Binding-site contacts:
Ligand atom C8 contacts residue ASN304 of chain 1.C at 3.7 Å.
Ligand atom C2 contacts residue ASN304 of chain 1.C at 2.4 Å.
Ligand atom C5 contacts residue ASN304 of chain 1.C at 3.7 Å.
Ligand atom C1 contacts residue ASN304 of chain 1.C at 1.4 Å.
Ligand atom C3 contacts residue ASN304 of chain 1.C at 3.8 Å.
Ligand atom O5 contacts residue ASN304 of chain 1.C at 2.4 Å (h-bond).
Ligand atom C4 contacts residue ASN304 of chain 1.C at 4.2 Å.
Ligand atom N2 contacts residue ASN304 of chain 1.C at 2.8 Å (h-bond).
Ligand atom O7 contacts residue ASN304 of chain 1.C at 3.8 Å.
Ligand atom C7 contacts residue ASN304 of chain 1.C at 3.2 Å.

Sequence of chain 1.C:
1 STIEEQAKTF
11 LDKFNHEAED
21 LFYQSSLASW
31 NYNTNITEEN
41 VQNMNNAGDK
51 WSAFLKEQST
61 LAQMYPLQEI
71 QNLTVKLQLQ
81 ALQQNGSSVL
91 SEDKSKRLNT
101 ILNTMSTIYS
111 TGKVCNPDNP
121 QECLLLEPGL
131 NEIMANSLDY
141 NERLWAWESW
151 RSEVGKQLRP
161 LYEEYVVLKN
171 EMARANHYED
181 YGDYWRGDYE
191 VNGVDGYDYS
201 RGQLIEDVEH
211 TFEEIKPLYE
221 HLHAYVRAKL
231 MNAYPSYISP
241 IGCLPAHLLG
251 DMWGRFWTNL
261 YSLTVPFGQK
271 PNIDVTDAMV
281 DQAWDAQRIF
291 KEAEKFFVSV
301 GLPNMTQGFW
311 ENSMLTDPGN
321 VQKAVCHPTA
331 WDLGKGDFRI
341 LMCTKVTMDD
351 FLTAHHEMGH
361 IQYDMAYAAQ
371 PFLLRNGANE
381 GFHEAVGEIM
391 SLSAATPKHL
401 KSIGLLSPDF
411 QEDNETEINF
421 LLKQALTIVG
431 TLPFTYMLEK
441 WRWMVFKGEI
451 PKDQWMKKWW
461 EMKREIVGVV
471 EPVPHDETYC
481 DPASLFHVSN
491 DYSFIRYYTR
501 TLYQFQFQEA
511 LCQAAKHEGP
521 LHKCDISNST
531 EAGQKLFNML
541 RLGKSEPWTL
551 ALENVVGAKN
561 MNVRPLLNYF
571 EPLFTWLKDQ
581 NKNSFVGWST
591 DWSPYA

This small molecule binds to this protein.
Small molecule (SMILES): CC(=O)N[C@@H]1[C@@H](O)[C@H](O)[C@@H](CO)O[C@H]1O